Binding-site contacts:
Ligand atom C17 contacts residue NAP1 of chain 1.D at 4.3 Å.
Ligand atom C14 contacts residue TYR152 of chain 1.B at 4.0 Å (hydrophobic).
Ligand atom C7 contacts residue TRP334 of chain 1.B at 3.6 Å (hydrophobic).
Ligand atom C15 contacts residue TRP109 of chain 1.B at 3.7 Å (hydrophobic).
Ligand atom O17 contacts residue NAP1 of chain 1.D at 3.1 Å.
Ligand atom C7 contacts residue TYR152 of chain 1.B at 3.4 Å (hydrophobic).
Ligand atom C12 contacts residue TRP250 of chain 1.B at 4.5 Å (hydrophobic).
Ligand atom C16 contacts residue ILE77 of chain 1.B at 4.2 Å (hydrophobic).
Ligand atom C10 contacts residue TRP250 of chain 1.B at 4.3 Å (hydrophobic).
Ligand atom C8 contacts residue TYR152 of chain 1.B at 4.1 Å (hydrophobic).
Ligand atom C8 contacts residue TRP334 of chain 1.B at 4.5 Å (hydrophobic).
Ligand atom C15 contacts residue ILE77 of chain 1.B at 4.5 Å (hydrophobic).
Ligand atom O17 contacts residue TYR78 of chain 1.B at 3.8 Å.
Ligand atom C19 contacts residue TRP250 of chain 1.B at 3.5 Å (hydrophobic).
Ligand atom C16 contacts residue TRP109 of chain 1.B at 4.2 Å (hydrophobic).
Ligand atom C12 contacts residue TYR46 of chain 1.B at 4.2 Å (hydrophobic).
Ligand atom C18 contacts residue TRP250 of chain 1.B at 4.5 Å (hydrophobic).
Ligand atom C18 contacts residue LEU331 of chain 1.B at 4.3 Å (hydrophobic).
Ligand atom C18 contacts residue VAL329 of chain 1.B at 4.5 Å (hydrophobic).
Ligand atom C2 contacts residue TRP250 of chain 1.B at 4.5 Å (hydrophobic).
Ligand atom C15 contacts residue TRP334 of chain 1.B at 4.5 Å (hydrophobic).
Ligand atom C16 contacts residue NAP1 of chain 1.D at 4.2 Å.
Ligand atom C17 contacts residue TYR78 of chain 1.B at 4.3 Å (hydrophobic).
Ligand atom C11 contacts residue TYR46 of chain 1.B at 4.4 Å (hydrophobic).
Ligand atom C6 contacts residue TYR152 of chain 1.B at 4.1 Å (hydrophobic).
Ligand atom C3 contacts residue TYR152 of chain 1.B at 4.4 Å (hydrophobic).
Ligand atom C18 contacts residue NAP1 of chain 1.D at 4.0 Å.
Ligand atom C6 contacts residue MET333 of chain 1.B at 4.4 Å (hydrophobic).
Ligand atom C4 contacts residue TYR152 of chain 1.B at 3.6 Å (hydrophobic).
Ligand atom C16 contacts residue GLU140 of chain 1.B at 4.4 Å.
Ligand atom C2 contacts residue TYR46 of chain 1.B at 3.8 Å (hydrophobic).
Ligand atom C9 contacts residue TYR152 of chain 1.B at 4.3 Å (hydrophobic).
Ligand atom C6 contacts residue TRP334 of chain 1.B at 3.8 Å (hydrophobic).
Ligand atom C11 contacts residue TRP250 of chain 1.B at 4.0 Å (hydrophobic).
Ligand atom C1 contacts residue TRP250 of chain 1.B at 3.5 Å (hydrophobic).

Sequence of chain 1.B:
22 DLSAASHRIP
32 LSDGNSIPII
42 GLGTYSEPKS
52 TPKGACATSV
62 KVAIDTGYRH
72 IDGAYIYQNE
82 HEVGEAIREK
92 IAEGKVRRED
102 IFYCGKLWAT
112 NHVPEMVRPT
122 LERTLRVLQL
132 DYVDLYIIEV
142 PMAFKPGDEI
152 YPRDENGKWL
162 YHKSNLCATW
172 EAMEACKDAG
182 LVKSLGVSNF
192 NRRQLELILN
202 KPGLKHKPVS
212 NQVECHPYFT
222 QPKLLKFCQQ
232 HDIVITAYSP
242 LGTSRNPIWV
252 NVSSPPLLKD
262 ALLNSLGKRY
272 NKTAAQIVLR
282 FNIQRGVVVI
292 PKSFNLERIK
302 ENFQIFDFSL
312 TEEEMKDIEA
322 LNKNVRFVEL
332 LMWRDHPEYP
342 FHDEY

The protein below binds the small molecule below.
Small molecule (SMILES): C[C@]12CCC(=O)C[C@H]1CC[C@@H]1[C@@H]2CC[C@]2(C)[C@@H](O)CC[C@@H]12